Binding-site contacts:
Ligand atom C1 contacts residue ASN173 of chain 1.C at 1.5 Å.
Ligand atom O7 contacts residue ASN173 of chain 1.C at 3.1 Å (h-bond).
Ligand atom O4 contacts residue LYS212 of chain 1.C at 3.1 Å (salt-bridge).
Ligand atom C6 contacts residue ILE154 of chain 1.C at 4.2 Å (hydrophobic).
Ligand atom C7 contacts residue GLU152 of chain 1.C at 4.2 Å.
Ligand atom C4 contacts residue GLU153 of chain 1.C at 4.4 Å.
Ligand atom O6 contacts residue GLU153 of chain 1.C at 3.3 Å.
Ligand atom C8 contacts residue ASN173 of chain 1.C at 4.4 Å.
Ligand atom C1 contacts residue GLU152 of chain 1.C at 3.7 Å.
Ligand atom O3 contacts residue LYS212 of chain 1.C at 4.1 Å.
Ligand atom C4 contacts residue LYS212 of chain 1.C at 3.9 Å.
Ligand atom C8 contacts residue GLU174 of chain 1.C at 3.2 Å.
Ligand atom C5 contacts residue ASN173 of chain 1.C at 3.7 Å.
Ligand atom C7 contacts residue ASN173 of chain 1.C at 3.2 Å.
Ligand atom C1 contacts residue GLU153 of chain 1.C at 4.0 Å.
Ligand atom N2 contacts residue GLU174 of chain 1.C at 4.2 Å.
Ligand atom C7 contacts residue GLU174 of chain 1.C at 4.2 Å.
Ligand atom O5 contacts residue ILE154 of chain 1.C at 3.3 Å (h-bond).
Ligand atom O5 contacts residue ASN173 of chain 1.C at 2.5 Å (h-bond).
Ligand atom C3 contacts residue ASN173 of chain 1.C at 3.9 Å.
Ligand atom N2 contacts residue ASN173 of chain 1.C at 3.0 Å (h-bond).
Ligand atom C3 contacts residue LYS212 of chain 1.C at 4.0 Å.
Ligand atom C2 contacts residue ASN173 of chain 1.C at 2.5 Å.
Ligand atom O5 contacts residue GLU153 of chain 1.C at 3.4 Å.
Ligand atom C6 contacts residue GLU216 of chain 1.C at 3.2 Å.
Ligand atom C5 contacts residue GLU153 of chain 1.C at 4.5 Å.
Ligand atom C5 contacts residue LYS212 of chain 1.C at 3.8 Å.
Ligand atom C1 contacts residue ILE154 of chain 1.C at 4.1 Å (hydrophobic).
Ligand atom O5 contacts residue GLU152 of chain 1.C at 4.1 Å.
Ligand atom O6 contacts residue ILE154 of chain 1.C at 3.2 Å (h-bond).
Ligand atom C6 contacts residue GLU153 of chain 1.C at 4.4 Å.
Ligand atom C5 contacts residue ILE154 of chain 1.C at 4.3 Å (hydrophobic).
Ligand atom C2 contacts residue GLU152 of chain 1.C at 4.0 Å.
Ligand atom O6 contacts residue GLU216 of chain 1.C at 2.5 Å (salt-bridge).
Ligand atom C4 contacts residue ASN173 of chain 1.C at 4.3 Å.
Ligand atom O7 contacts residue GLU152 of chain 1.C at 3.3 Å (salt-bridge).
Ligand atom C6 contacts residue LYS212 of chain 1.C at 4.2 Å.
Ligand atom O4 contacts residue GLU215 of chain 1.C at 4.1 Å.

Sequence of chain 1.C:
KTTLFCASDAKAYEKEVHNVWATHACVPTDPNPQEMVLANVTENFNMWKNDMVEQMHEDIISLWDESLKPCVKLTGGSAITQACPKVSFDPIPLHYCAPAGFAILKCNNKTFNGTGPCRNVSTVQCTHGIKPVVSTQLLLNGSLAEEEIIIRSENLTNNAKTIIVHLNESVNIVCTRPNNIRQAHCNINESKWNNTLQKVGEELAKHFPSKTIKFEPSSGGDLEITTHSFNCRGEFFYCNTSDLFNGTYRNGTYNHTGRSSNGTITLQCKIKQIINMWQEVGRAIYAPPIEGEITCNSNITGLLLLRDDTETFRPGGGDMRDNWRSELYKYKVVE

This protein binds this small molecule.
Small molecule (SMILES): CC(=O)N[C@@H]1[C@@H](O)[C@H](O)[C@@H](CO)O[C@H]1O